Binding-site contacts:
Ligand atom C5 contacts residue VAL495 of chain 55.A at 3.0 Å (hydrophobic).
Ligand atom O6 contacts residue DG4 of chain 55.C at 3.5 Å (h-bond).
Ligand atom C4 contacts residue DG3 of chain 55.C at 3.5 Å.
Ligand atom C2 contacts residue TYR404 of chain 55.A at 3.6 Å (hydrophobic).
Ligand atom C4 contacts residue GLU493 of chain 55.A at 3.4 Å.
Ligand atom C6 contacts residue TYR404 of chain 55.A at 3.6 Å (hydrophobic).
Ligand atom O3' contacts residue ASP401 of chain 55.A at 3.5 Å.
Ligand atom C5' contacts residue ASP401 of chain 55.A at 3.5 Å.
Ligand atom O4' contacts residue SER403 of chain 55.A at 3.3 Å (h-bond).
Ligand atom C2' contacts residue THR494 of chain 55.A at 3.3 Å.
Ligand atom N4 contacts residue GLU493 of chain 55.A at 2.6 Å (salt-bridge).
Ligand atom C6 contacts residue DG3 of chain 55.C at 3.5 Å.
Ligand atom N1 contacts residue DG3 of chain 55.C at 3.5 Å.
Ligand atom O4' contacts residue ASP401 of chain 55.A at 3.2 Å (salt-bridge).
Ligand atom C5 contacts residue DG3 of chain 55.C at 3.4 Å.
Ligand atom C8 contacts residue DG3 of chain 55.C at 3.6 Å.
Ligand atom C4 contacts residue PHE487 of chain 55.A at 3.7 Å (hydrophobic).
Ligand atom O6 contacts residue DG3 of chain 55.C at 3.5 Å.
Ligand atom C1' contacts residue DG3 of chain 55.C at 3.7 Å.
Ligand atom O3' contacts residue HIS496 of chain 55.A at 3.7 Å.
Ligand atom C5' contacts residue PHE402 of chain 55.A at 3.4 Å (hydrophobic).
Ligand atom O3' contacts residue SER403 of chain 55.A at 3.5 Å.
Ligand atom O4' contacts residue DG3 of chain 55.C at 3.2 Å (h-bond).
Ligand atom C4' contacts residue ASP401 of chain 55.A at 3.5 Å.
Ligand atom C4 contacts residue VAL495 of chain 55.A at 3.1 Å (hydrophobic).
Ligand atom N4 contacts residue PHE487 of chain 55.A at 2.9 Å (h-bond).
Ligand atom C6 contacts residue VAL495 of chain 55.A at 3.7 Å (hydrophobic).
Ligand atom C1' contacts residue SER403 of chain 55.A at 3.2 Å.
Ligand atom N4 contacts residue VAL495 of chain 55.A at 3.1 Å.
Ligand atom C2 contacts residue DG3 of chain 55.C at 3.4 Å.
Ligand atom N3 contacts residue DG3 of chain 55.C at 3.4 Å.
Ligand atom OP2 contacts residue HIS496 of chain 55.A at 2.9 Å (h-bond).
Ligand atom N3 contacts residue GLU493 of chain 55.A at 3.5 Å (salt-bridge).
Ligand atom N4 contacts residue GLU489 of chain 55.A at 3.7 Å.
Ligand atom N1 contacts residue TYR404 of chain 55.A at 3.6 Å.
Ligand atom N2 contacts residue DG3 of chain 55.C at 3.5 Å (h-bond).
Ligand atom O5' contacts residue SER403 of chain 55.A at 3.1 Å (h-bond).
Ligand atom O5' contacts residue ASP401 of chain 55.A at 3.7 Å.
Ligand atom N9 contacts residue DG3 of chain 55.C at 3.6 Å.
Ligand atom C5' contacts residue SER403 of chain 55.A at 3.2 Å.

Sequence of chain 55.A:
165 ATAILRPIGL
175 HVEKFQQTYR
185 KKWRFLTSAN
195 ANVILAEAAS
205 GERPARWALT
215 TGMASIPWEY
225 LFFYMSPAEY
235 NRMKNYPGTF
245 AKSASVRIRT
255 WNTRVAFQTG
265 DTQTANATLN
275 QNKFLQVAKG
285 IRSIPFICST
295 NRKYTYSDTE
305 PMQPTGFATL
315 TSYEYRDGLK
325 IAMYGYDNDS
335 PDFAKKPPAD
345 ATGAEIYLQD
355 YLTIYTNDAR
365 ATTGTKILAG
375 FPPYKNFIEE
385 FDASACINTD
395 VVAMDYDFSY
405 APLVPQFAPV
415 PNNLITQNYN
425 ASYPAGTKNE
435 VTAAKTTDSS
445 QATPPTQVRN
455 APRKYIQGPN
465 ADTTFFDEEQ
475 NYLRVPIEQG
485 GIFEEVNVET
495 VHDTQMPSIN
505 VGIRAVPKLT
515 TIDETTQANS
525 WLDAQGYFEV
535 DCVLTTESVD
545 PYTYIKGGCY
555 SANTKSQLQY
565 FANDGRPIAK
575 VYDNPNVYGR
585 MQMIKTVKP

This protein binds this small molecule.
Small molecule (SMILES): Nc1ccn([C@H]2C[C@H](O[P](=O)(O)OC[C@H]3O[C@@H](n4cnc5c(=O)nc(N)[nH]c54)C[C@@H]3O[P](=O)(O)OC[C@H]3O[C@@H](n4cnc5c(N)ncnc54)C[C@@H]3O)[C@@H](COP(=O)=O)O2)c(=O)n1